Sequence of chain 3.A:
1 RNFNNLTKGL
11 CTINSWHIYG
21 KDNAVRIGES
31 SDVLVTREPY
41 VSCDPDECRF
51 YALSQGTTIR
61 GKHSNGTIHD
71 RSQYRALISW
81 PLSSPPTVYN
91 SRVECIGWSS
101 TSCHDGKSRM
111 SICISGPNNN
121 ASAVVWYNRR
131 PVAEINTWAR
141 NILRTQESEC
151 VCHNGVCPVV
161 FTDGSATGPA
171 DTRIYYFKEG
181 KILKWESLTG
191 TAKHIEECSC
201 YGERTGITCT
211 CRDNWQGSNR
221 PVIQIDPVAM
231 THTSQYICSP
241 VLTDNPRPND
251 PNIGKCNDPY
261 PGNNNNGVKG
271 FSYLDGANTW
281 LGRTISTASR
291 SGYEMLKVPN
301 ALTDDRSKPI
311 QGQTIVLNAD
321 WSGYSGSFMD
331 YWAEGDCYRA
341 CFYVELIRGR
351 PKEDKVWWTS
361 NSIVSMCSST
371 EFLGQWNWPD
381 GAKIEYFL

The small molecule below binds the protein below.
Small molecule (SMILES): CCC(CC)O[C@@H]1C=C(C(=O)O)C[C@H](N)[C@H]1NC(C)=O

Binding-site contacts:
Ligand atom C91 contacts residue ARG212 of chain 3.A at 3.6 Å.
Ligand atom O1A contacts residue ARG37 of chain 3.A at 2.8 Å (salt-bridge).
Ligand atom C4 contacts residue GLU38 of chain 3.A at 3.5 Å.
Ligand atom C6 contacts residue GLU197 of chain 3.A at 3.9 Å.
Ligand atom O10 contacts residue ASP70 of chain 3.A at 3.3 Å.
Ligand atom C2 contacts residue TYR324 of chain 3.A at 3.1 Å (hydrophobic).
Ligand atom O10 contacts residue ARG71 of chain 3.A at 2.9 Å (salt-bridge).
Ligand atom C7 contacts residue ARG212 of chain 3.A at 3.7 Å.
Ligand atom C3 contacts residue TYR324 of chain 3.A at 3.4 Å (hydrophobic).
Ligand atom N4 contacts residue ASP70 of chain 3.A at 3.1 Å (salt-bridge).
Ligand atom C82 contacts residue ARG144 of chain 3.A at 3.8 Å.
Ligand atom C81 contacts residue ALA166 of chain 3.A at 3.9 Å (hydrophobic).
Ligand atom C11 contacts residue ARG71 of chain 3.A at 3.9 Å.
Ligand atom N4 contacts residue GLU38 of chain 3.A at 2.7 Å (salt-bridge).
Ligand atom C7 contacts residue GLU197 of chain 3.A at 4.0 Å.
Ligand atom C3 contacts residue ARG37 of chain 3.A at 3.6 Å.
Ligand atom C82 contacts residue ILE142 of chain 3.A at 3.9 Å (hydrophobic).
Ligand atom C6 contacts residue TYR324 of chain 3.A at 4.0 Å (hydrophobic).
Ligand atom C91 contacts residue ASN214 of chain 3.A at 3.7 Å.
Ligand atom C1 contacts residue ARG37 of chain 3.A at 3.9 Å.
Ligand atom C3 contacts residue ASP70 of chain 3.A at 3.2 Å.
Ligand atom C1 contacts residue ARG290 of chain 3.A at 3.4 Å.
Ligand atom C1 contacts residue TYR324 of chain 3.A at 3.2 Å (hydrophobic).
Ligand atom C7 contacts residue TYR324 of chain 3.A at 3.2 Å (hydrophobic).
Ligand atom O1B contacts residue ARG290 of chain 3.A at 2.6 Å (salt-bridge).
Ligand atom C4 contacts residue ASP70 of chain 3.A at 3.4 Å.
Ligand atom C3 contacts residue GLU38 of chain 3.A at 3.5 Å.
Ligand atom O1B contacts residue TYR324 of chain 3.A at 3.6 Å (h-bond).
Ligand atom O1B contacts residue ARG212 of chain 3.A at 3.2 Å (salt-bridge).
Ligand atom C1 contacts residue ARG212 of chain 3.A at 4.0 Å.
Ligand atom C10 contacts residue ARG71 of chain 3.A at 3.9 Å.
Ligand atom C11 contacts residue TRP98 of chain 3.A at 3.7 Å (hydrophobic).
Ligand atom C8 contacts residue ARG144 of chain 3.A at 4.0 Å.
Ligand atom C4 contacts residue TYR324 of chain 3.A at 3.7 Å (hydrophobic).
Ligand atom C81 contacts residue ARG144 of chain 3.A at 3.5 Å.
Ligand atom O1A contacts residue ARG290 of chain 3.A at 2.6 Å (salt-bridge).
Ligand atom O1A contacts residue TYR324 of chain 3.A at 3.6 Å (h-bond).
Ligand atom C9 contacts residue GLU196 of chain 3.A at 3.7 Å.
Ligand atom C11 contacts residue ILE142 of chain 3.A at 3.9 Å (hydrophobic).
Ligand atom C91 contacts residue GLU196 of chain 3.A at 4.0 Å.